This small molecule binds to this protein.
Small molecule (SMILES): Nc1nc2c(ncn2[C@@H]2O[C@H](CO[P](=O)(O)OP(=O)(O)O)[C@@H](O[P](=O)(O)OP(=O)(O)O)[C@H]2O)c(=O)[nH]1

Sequence of chain 1.I:
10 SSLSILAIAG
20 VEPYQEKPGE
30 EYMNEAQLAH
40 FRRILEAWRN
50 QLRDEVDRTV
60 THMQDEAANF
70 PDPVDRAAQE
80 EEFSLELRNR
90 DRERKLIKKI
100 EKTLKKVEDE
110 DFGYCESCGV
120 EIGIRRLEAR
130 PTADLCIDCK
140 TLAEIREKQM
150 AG

Binding-site contacts:
Ligand atom C6 contacts residue ASP684 of chain 1.D at 3.7 Å.
Ligand atom C4' contacts residue LYS94 of chain 1.I at 3.2 Å.
Ligand atom C4 contacts residue ASN680 of chain 1.D at 3.5 Å.
Ligand atom N7 contacts residue ARG129 of chain 1.I at 3.0 Å (salt-bridge).
Ligand atom O1A contacts residue LYS98 of chain 1.I at 2.4 Å (salt-bridge).
Ligand atom N3 contacts residue ARG91 of chain 1.I at 3.6 Å (salt-bridge).
Ligand atom O2B contacts residue LYS139 of chain 1.I at 3.7 Å.
Ligand atom O1B contacts residue LYS139 of chain 1.I at 3.9 Å.
Ligand atom N2 contacts residue ARG91 of chain 1.I at 2.8 Å (salt-bridge).
Ligand atom C5 contacts residue ASN680 of chain 1.D at 3.4 Å.
Ligand atom PB contacts residue LYS98 of chain 1.I at 3.2 Å.
Ligand atom C6 contacts residue LEU95 of chain 1.I at 3.8 Å (hydrophobic).
Ligand atom O3B contacts residue LYS98 of chain 1.I at 2.4 Å (salt-bridge).
Ligand atom O2B contacts residue LYS98 of chain 1.I at 2.9 Å (salt-bridge).
Ligand atom N3 contacts residue LEU95 of chain 1.I at 3.8 Å.
Ligand atom C2' contacts residue ASN680 of chain 1.D at 3.6 Å.
Ligand atom C2 contacts residue LEU95 of chain 1.I at 3.6 Å (hydrophobic).
Ligand atom PA contacts residue LYS98 of chain 1.I at 3.5 Å.
Ligand atom C8 contacts residue ARG129 of chain 1.I at 3.0 Å.
Ligand atom O2' contacts residue ARG91 of chain 1.I at 2.9 Å.
Ligand atom O3' contacts residue LYS94 of chain 1.I at 3.1 Å.
Ligand atom C8 contacts residue ASN680 of chain 1.D at 3.1 Å.
Ligand atom O3A contacts residue LYS98 of chain 1.I at 3.8 Å.
Ligand atom N9 contacts residue ASN680 of chain 1.D at 3.4 Å (h-bond).
Ligand atom O3B contacts residue ARG129 of chain 1.I at 2.5 Å (salt-bridge).
Ligand atom N2 contacts residue ASP684 of chain 1.D at 2.8 Å (salt-bridge).
Ligand atom N1 contacts residue LEU95 of chain 1.I at 3.5 Å.
Ligand atom O5' contacts residue LYS98 of chain 1.I at 3.9 Å.
Ligand atom C2 contacts residue ASP684 of chain 1.D at 3.2 Å.
Ligand atom C3' contacts residue LYS94 of chain 1.I at 3.8 Å.
Ligand atom O1B contacts residue ARG129 of chain 1.I at 3.8 Å.
Ligand atom PB contacts residue ARG129 of chain 1.I at 3.9 Å.
Ligand atom N7 contacts residue ASN680 of chain 1.D at 3.2 Å (h-bond).
Ligand atom C2 contacts residue ARG91 of chain 1.I at 3.7 Å.
Ligand atom O1D contacts residue ARG87 of chain 1.I at 2.2 Å (salt-bridge).
Ligand atom N1 contacts residue ASP684 of chain 1.D at 2.6 Å (salt-bridge).
Ligand atom N2 contacts residue GLU92 of chain 1.I at 3.9 Å.
Ligand atom C5' contacts residue LYS94 of chain 1.I at 3.9 Å.
Ligand atom PD contacts residue ARG87 of chain 1.I at 3.6 Å.
Ligand atom C6 contacts residue ASN680 of chain 1.D at 3.9 Å.

Sequence of chain 1.D:
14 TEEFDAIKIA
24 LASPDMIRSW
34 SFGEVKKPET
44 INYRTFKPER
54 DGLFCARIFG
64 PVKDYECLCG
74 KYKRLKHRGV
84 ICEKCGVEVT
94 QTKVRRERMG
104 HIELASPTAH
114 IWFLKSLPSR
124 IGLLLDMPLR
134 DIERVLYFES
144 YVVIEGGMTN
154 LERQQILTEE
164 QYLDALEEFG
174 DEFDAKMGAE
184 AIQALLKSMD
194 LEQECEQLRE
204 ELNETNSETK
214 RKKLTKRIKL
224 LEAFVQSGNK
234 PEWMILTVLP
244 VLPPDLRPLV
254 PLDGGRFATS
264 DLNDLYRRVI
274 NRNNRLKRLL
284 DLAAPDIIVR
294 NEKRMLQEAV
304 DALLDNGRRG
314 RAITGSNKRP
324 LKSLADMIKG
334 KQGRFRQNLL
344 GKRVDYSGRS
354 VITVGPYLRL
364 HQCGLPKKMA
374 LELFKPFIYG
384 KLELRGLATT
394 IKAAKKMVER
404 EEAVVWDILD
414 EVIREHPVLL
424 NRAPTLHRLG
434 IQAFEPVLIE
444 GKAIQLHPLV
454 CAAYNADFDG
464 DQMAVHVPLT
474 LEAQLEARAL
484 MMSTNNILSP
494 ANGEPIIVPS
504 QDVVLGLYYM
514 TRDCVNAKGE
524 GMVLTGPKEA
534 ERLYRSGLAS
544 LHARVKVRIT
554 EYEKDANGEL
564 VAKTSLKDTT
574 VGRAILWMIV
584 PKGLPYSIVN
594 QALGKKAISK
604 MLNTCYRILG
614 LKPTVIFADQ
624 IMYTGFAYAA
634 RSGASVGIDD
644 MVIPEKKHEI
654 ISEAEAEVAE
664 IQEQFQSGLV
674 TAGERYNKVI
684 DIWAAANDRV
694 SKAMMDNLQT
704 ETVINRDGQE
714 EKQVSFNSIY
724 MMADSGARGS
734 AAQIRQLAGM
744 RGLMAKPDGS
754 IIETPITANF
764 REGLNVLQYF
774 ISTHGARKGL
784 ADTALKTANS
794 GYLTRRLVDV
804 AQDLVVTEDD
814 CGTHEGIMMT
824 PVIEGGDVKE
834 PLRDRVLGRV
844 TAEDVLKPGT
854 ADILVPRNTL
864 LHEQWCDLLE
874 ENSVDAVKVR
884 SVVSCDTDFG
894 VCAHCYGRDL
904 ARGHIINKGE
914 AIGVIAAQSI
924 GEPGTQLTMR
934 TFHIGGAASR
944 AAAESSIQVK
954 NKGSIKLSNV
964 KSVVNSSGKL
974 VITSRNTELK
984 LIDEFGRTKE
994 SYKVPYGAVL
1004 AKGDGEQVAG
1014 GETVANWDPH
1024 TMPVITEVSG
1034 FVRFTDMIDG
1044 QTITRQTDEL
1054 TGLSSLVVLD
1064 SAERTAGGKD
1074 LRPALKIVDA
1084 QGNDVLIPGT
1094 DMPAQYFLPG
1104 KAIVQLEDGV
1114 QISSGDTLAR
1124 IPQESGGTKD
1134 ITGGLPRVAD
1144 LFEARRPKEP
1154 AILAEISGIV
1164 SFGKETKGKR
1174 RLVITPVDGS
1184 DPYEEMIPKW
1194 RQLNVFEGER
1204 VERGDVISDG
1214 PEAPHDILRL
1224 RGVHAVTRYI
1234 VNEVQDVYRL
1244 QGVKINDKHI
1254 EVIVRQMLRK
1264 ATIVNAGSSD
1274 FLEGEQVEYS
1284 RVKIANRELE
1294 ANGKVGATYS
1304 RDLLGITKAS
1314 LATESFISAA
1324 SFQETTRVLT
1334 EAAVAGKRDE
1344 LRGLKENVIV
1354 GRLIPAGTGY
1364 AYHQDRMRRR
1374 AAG